Binding-site contacts:
Ligand atom O6 contacts residue ASP123 of chain 1.D at 3.4 Å (salt-bridge).
Ligand atom O4' contacts residue LYS121 of chain 1.D at 3.0 Å (salt-bridge).
Ligand atom C8 contacts residue ALA22 of chain 1.D at 3.6 Å (hydrophobic).
Ligand atom O1B contacts residue GLY19 of chain 1.D at 2.9 Å (h-bond).
Ligand atom O6 contacts residue ALA150 of chain 1.D at 2.8 Å (h-bond).
Ligand atom O6 contacts residue ASN120 of chain 1.D at 3.2 Å (h-bond).
Ligand atom C6 contacts residue LYS121 of chain 1.D at 3.6 Å.
Ligand atom N1 contacts residue ASP123 of chain 1.D at 2.7 Å (salt-bridge).
Ligand atom O1G contacts residue GLY16 of chain 1.D at 3.2 Å.
Ligand atom N2 contacts residue LEU124 of chain 1.D at 3.6 Å.
Ligand atom O1B contacts residue GLY17 of chain 1.D at 3.5 Å (h-bond).
Ligand atom N2 contacts residue ASP123 of chain 1.D at 2.8 Å (salt-bridge).
Ligand atom PB contacts residue GLY17 of chain 1.D at 3.7 Å.
Ligand atom N7 contacts residue ASN120 of chain 1.D at 3.0 Å (h-bond).
Ligand atom C5 contacts residue ASN120 of chain 1.D at 3.7 Å.
Ligand atom O3' contacts residue ASP34 of chain 1.D at 2.8 Å (salt-bridge).
Ligand atom O2A contacts residue GLY19 of chain 1.D at 3.7 Å.
Ligand atom O6 contacts residue SER149 of chain 1.D at 3.3 Å.
Ligand atom O2G contacts residue MG1 of chain 1.P at 2.5 Å.
Ligand atom C6 contacts residue ASP123 of chain 1.D at 3.5 Å.
Ligand atom O1G contacts residue GLY64 of chain 1.D at 3.0 Å (h-bond).
Ligand atom C6 contacts residue ALA150 of chain 1.D at 3.6 Å (hydrophobic).
Ligand atom N3B contacts residue GLY17 of chain 1.D at 3.1 Å (h-bond).
Ligand atom O6 contacts residue LYS121 of chain 1.D at 3.3 Å (salt-bridge).
Ligand atom C8 contacts residue GLY19 of chain 1.D at 3.7 Å.
Ligand atom O2A contacts residue SER21 of chain 1.D at 3.2 Å.
Ligand atom C2 contacts residue ASP123 of chain 1.D at 3.6 Å.
Ligand atom O2A contacts residue ALA22 of chain 1.D at 2.9 Å (h-bond).
Ligand atom O1G contacts residue LYS20 of chain 1.D at 2.7 Å (salt-bridge).
Ligand atom O2' contacts residue VAL33 of chain 1.D at 2.6 Å (h-bond).
Ligand atom O2B contacts residue SER21 of chain 1.D at 3.0 Å (h-bond).
Ligand atom O2B contacts residue MG1 of chain 1.P at 2.5 Å.
Ligand atom C5' contacts residue GLY17 of chain 1.D at 3.7 Å.
Ligand atom O2' contacts residue PHE32 of chain 1.D at 3.3 Å.
Ligand atom O1B contacts residue LYS20 of chain 1.D at 3.0 Å (salt-bridge).
Ligand atom O3A contacts residue GLY19 of chain 1.D at 3.3 Å (h-bond).
Ligand atom O1B contacts residue VAL18 of chain 1.D at 3.4 Å (h-bond).
Ligand atom C2' contacts residue VAL33 of chain 1.D at 3.5 Å (hydrophobic).
Ligand atom N7 contacts residue ALA150 of chain 1.D at 3.5 Å.
Ligand atom O2' contacts residue ASP34 of chain 1.D at 3.2 Å (salt-bridge).

This small molecule binds to this protein.
Small molecule (SMILES): Nc1nc2c(ncn2[C@@H]2O[C@H](CO[P](=O)(O)O[P](=O)(O)NP(=O)(O)O)[C@@H](O)[C@H]2O)c(=O)[nH]1

Sequence of chain 1.D:
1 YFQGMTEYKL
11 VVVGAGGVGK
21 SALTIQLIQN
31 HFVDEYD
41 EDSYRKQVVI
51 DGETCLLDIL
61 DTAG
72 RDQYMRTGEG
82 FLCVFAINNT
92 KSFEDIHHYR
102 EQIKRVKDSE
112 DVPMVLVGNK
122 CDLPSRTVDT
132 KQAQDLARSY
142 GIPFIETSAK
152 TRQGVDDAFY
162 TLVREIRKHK